The small molecule below binds the protein below.
Small molecule (SMILES): OC[C@H]1O[C@H](O)[C@@H](O)[C@@H](O)[C@@H]1O

Binding-site contacts:
Ligand atom C4 contacts residue GLN162 of chain 2.A at 3.8 Å.
Ligand atom O2 contacts residue GLY159 of chain 2.A at 3.3 Å.
Ligand atom O1 contacts residue GLY117 of chain 2.A at 4.4 Å.
Ligand atom C4 contacts residue GLY160 of chain 2.A at 4.3 Å.
Ligand atom C4 contacts residue ASP22 of chain 2.A at 3.6 Å.
Ligand atom C2 contacts residue ASP163 of chain 2.A at 3.2 Å.
Ligand atom C2 contacts residue ARG152 of chain 2.A at 3.9 Å.
Ligand atom C5 contacts residue GLN162 of chain 2.A at 4.0 Å.
Ligand atom O3 contacts residue GLY159 of chain 2.A at 4.3 Å.
Ligand atom C6 contacts residue GLY20 of chain 2.A at 4.1 Å.
Ligand atom C3 contacts residue ASP22 of chain 2.A at 3.5 Å.
Ligand atom O3 contacts residue ASP22 of chain 2.A at 2.7 Å (salt-bridge).
Ligand atom C6 contacts residue ALA300 of chain 2.A at 3.8 Å (hydrophobic).
Ligand atom C2 contacts residue GLY160 of chain 2.A at 3.8 Å.
Ligand atom C3 contacts residue GLY160 of chain 2.A at 3.8 Å.
Ligand atom C6 contacts residue ILE217 of chain 2.A at 4.3 Å (hydrophobic).
Ligand atom O1 contacts residue ASP163 of chain 2.A at 2.5 Å (salt-bridge).
Ligand atom O4 contacts residue ASP22 of chain 2.A at 2.8 Å (salt-bridge).
Ligand atom O3 contacts residue GLN162 of chain 2.A at 3.7 Å.
Ligand atom O1 contacts residue ARG13 of chain 2.A at 3.0 Å (salt-bridge).
Ligand atom C3 contacts residue ASP163 of chain 2.A at 3.7 Å.
Ligand atom O4 contacts residue GLY20 of chain 2.A at 3.7 Å.
Ligand atom O3 contacts residue ASP163 of chain 2.A at 4.3 Å.
Ligand atom O5 contacts residue ILE217 of chain 2.A at 3.8 Å.
Ligand atom C5 contacts residue ARG13 of chain 2.A at 4.3 Å.
Ligand atom C6 contacts residue GLY299 of chain 2.A at 4.2 Å.
Ligand atom C3 contacts residue GLN162 of chain 2.A at 3.8 Å.
Ligand atom O3 contacts residue GLY160 of chain 2.A at 2.9 Å.
Ligand atom O2 contacts residue ILE217 of chain 2.A at 4.0 Å.
Ligand atom O4 contacts residue GLN162 of chain 2.A at 2.8 Å (h-bond).
Ligand atom O2 contacts residue GLY160 of chain 2.A at 2.8 Å (h-bond).
Ligand atom C1 contacts residue ASP163 of chain 2.A at 3.4 Å.
Ligand atom O6 contacts residue ILE217 of chain 2.A at 3.2 Å.
Ligand atom C1 contacts residue ARG13 of chain 2.A at 4.3 Å.
Ligand atom O6 contacts residue ALA300 of chain 2.A at 3.7 Å.
Ligand atom O4 contacts residue GLY19 of chain 2.A at 4.2 Å.
Ligand atom O3 contacts residue ARG152 of chain 2.A at 4.2 Å.
Ligand atom O6 contacts residue GLY20 of chain 2.A at 4.2 Å.
Ligand atom O3 contacts residue ARG161 of chain 2.A at 3.2 Å (salt-bridge).
Ligand atom O2 contacts residue ARG152 of chain 2.A at 3.4 Å (salt-bridge).

Sequence of chain 2.A:
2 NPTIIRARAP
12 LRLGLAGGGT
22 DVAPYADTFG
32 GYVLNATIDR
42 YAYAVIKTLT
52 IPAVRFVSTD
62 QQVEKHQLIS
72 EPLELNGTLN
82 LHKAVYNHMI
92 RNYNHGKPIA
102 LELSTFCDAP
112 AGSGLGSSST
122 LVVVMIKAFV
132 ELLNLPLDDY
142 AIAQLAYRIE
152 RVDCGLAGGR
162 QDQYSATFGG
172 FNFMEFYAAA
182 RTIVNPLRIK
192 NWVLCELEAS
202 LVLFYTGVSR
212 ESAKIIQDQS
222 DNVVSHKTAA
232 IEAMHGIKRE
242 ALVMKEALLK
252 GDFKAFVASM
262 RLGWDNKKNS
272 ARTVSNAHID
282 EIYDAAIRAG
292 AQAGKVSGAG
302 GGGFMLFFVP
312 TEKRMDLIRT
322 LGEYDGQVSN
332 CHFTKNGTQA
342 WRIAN